Binding-site contacts:
Ligand atom N4 contacts residue LEU240 of chain 41.B at 3.3 Å.
Ligand atom C26 contacts residue THR111 of chain 41.B at 3.6 Å.
Ligand atom C3 contacts residue PRO181 of chain 41.B at 3.7 Å (hydrophobic).
Ligand atom C13 contacts residue MET132 of chain 41.B at 3.8 Å (hydrophobic).
Ligand atom C13 contacts residue PHE237 of chain 41.B at 3.7 Å (hydrophobic).
Ligand atom C3 contacts residue ALA24 of chain 41.D at 3.5 Å (hydrophobic).
Ligand atom C1 contacts residue ILE157 of chain 41.B at 3.4 Å (hydrophobic).
Ligand atom C20 contacts residue PHE237 of chain 41.B at 3.4 Å (hydrophobic).
Ligand atom C20 contacts residue TYR112 of chain 41.B at 3.4 Å (hydrophobic).
Ligand atom O24 contacts residue TYR112 of chain 41.B at 3.8 Å.
Ligand atom C7 contacts residue TYR159 of chain 41.B at 3.7 Å (hydrophobic).
Ligand atom C23 contacts residue PHE237 of chain 41.B at 3.8 Å (hydrophobic).
Ligand atom C19 contacts residue PHE237 of chain 41.B at 3.5 Å (hydrophobic).
Ligand atom C15 contacts residue MET132 of chain 41.B at 3.6 Å (hydrophobic).
Ligand atom C10 contacts residue MET132 of chain 41.B at 3.7 Å (hydrophobic).
Ligand atom C27 contacts residue ASP236 of chain 41.B at 3.6 Å.
Ligand atom C8 contacts residue TYR159 of chain 41.B at 3.5 Å (hydrophobic).
Ligand atom C3 contacts residue TYR159 of chain 41.B at 3.7 Å (hydrophobic).
Ligand atom C18 contacts residue PHE237 of chain 41.B at 3.8 Å (hydrophobic).
Ligand atom C21 contacts residue PHE237 of chain 41.B at 3.7 Å (hydrophobic).
Ligand atom C7 contacts residue VAL196 of chain 41.B at 3.5 Å (hydrophobic).
Ligand atom C8 contacts residue VAL196 of chain 41.B at 3.7 Å (hydrophobic).
Ligand atom C23 contacts residue TYR112 of chain 41.B at 3.3 Å (hydrophobic).
Ligand atom C5 contacts residue TYR159 of chain 41.B at 3.7 Å (hydrophobic).
Ligand atom O25 contacts residue THR111 of chain 41.B at 3.4 Å (h-bond).
Ligand atom C5 contacts residue ILE194 of chain 41.B at 3.8 Å (hydrophobic).
Ligand atom C21 contacts residue TYR112 of chain 41.B at 3.4 Å (hydrophobic).
Ligand atom C4 contacts residue ALA24 of chain 41.D at 3.5 Å (hydrophobic).
Ligand atom C14 contacts residue VAL199 of chain 41.B at 3.8 Å (hydrophobic).
Ligand atom C12 contacts residue VAL199 of chain 41.B at 3.7 Å (hydrophobic).
Ligand atom C11 contacts residue LEU134 of chain 41.B at 3.8 Å (hydrophobic).
Ligand atom N3 contacts residue LEU240 of chain 41.B at 3.4 Å.
Ligand atom O25 contacts residue TYR112 of chain 41.B at 3.4 Å.
Ligand atom C26 contacts residue LYS113 of chain 41.B at 3.7 Å.
Ligand atom C4 contacts residue TYR159 of chain 41.B at 3.7 Å (hydrophobic).
Ligand atom C4 contacts residue ILE194 of chain 41.B at 3.8 Å (hydrophobic).
Ligand atom N6 contacts residue VAL196 of chain 41.B at 3.8 Å.
Ligand atom C14 contacts residue MET132 of chain 41.B at 3.5 Å (hydrophobic).
Ligand atom O16 contacts residue MET132 of chain 41.B at 3.6 Å.
Ligand atom C1 contacts residue ILE183 of chain 41.B at 3.5 Å (hydrophobic).

Sequence of chain 41.B:
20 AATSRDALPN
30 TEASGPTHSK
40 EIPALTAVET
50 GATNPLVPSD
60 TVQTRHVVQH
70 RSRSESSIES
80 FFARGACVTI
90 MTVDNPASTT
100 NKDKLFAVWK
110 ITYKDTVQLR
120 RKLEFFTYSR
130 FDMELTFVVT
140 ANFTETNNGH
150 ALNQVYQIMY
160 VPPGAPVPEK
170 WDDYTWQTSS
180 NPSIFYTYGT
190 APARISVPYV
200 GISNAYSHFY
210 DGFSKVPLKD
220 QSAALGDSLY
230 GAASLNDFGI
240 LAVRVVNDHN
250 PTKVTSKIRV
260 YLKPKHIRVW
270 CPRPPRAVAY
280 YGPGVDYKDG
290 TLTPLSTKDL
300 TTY

Sequence of chain 41.D:
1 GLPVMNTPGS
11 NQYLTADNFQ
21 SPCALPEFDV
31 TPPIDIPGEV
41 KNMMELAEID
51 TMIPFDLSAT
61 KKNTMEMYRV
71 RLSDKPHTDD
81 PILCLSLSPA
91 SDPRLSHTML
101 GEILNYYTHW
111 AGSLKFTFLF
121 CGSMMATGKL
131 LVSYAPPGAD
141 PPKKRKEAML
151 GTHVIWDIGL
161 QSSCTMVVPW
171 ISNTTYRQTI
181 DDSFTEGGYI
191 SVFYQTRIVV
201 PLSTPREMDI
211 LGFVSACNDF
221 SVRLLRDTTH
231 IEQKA

A protein and the small-molecule ligand that binds it are described below.
Small molecule (SMILES): CCOC(=O)c1ccc(OCCCCC2CCN(c3ccc(C)nn3)CC2)cc1